Sequence of chain 2.F:
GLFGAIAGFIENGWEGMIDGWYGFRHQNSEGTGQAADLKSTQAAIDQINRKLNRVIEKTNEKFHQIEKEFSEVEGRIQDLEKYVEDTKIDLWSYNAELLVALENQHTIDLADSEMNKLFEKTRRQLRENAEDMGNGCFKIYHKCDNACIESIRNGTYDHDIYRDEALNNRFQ

Binding-site contacts:
Ligand atom O5 contacts residue ALA147 of chain 2.F at 4.4 Å.
Ligand atom O5 contacts residue SER151 of chain 2.F at 3.6 Å (h-bond).
Ligand atom C5 contacts residue SER151 of chain 2.F at 4.3 Å.
Ligand atom C7 contacts residue THR156 of chain 2.F at 4.4 Å.
Ligand atom C3 contacts residue ASN154 of chain 2.F at 3.8 Å.
Ligand atom O5 contacts residue GLU150 of chain 2.F at 2.8 Å.
Ligand atom C1 contacts residue GLU150 of chain 2.F at 3.5 Å.
Ligand atom C1 contacts residue SER151 of chain 2.F at 3.8 Å.
Ligand atom O7 contacts residue ASN154 of chain 2.F at 3.0 Å.
Ligand atom C1 contacts residue THR156 of chain 2.F at 3.3 Å.
Ligand atom C1 contacts residue ASN154 of chain 2.F at 1.4 Å.
Ligand atom O5 contacts residue THR156 of chain 2.F at 4.3 Å.
Ligand atom C4 contacts residue ASN154 of chain 2.F at 4.2 Å.
Ligand atom O5 contacts residue ASN154 of chain 2.F at 2.4 Å (h-bond).
Ligand atom N2 contacts residue ASN154 of chain 2.F at 2.9 Å (h-bond).
Ligand atom C3 contacts residue THR156 of chain 2.F at 4.3 Å.
Ligand atom O6 contacts residue GLU150 of chain 2.F at 2.8 Å.
Ligand atom C8 contacts residue ASN154 of chain 2.F at 4.5 Å.
Ligand atom N2 contacts residue THR156 of chain 2.F at 3.5 Å.
Ligand atom C6 contacts residue ALA147 of chain 2.F at 3.6 Å (hydrophobic).
Ligand atom C7 contacts residue ASN154 of chain 2.F at 3.2 Å.
Ligand atom C2 contacts residue ASN154 of chain 2.F at 2.5 Å.
Ligand atom C2 contacts residue THR156 of chain 2.F at 3.8 Å.
Ligand atom C5 contacts residue GLU150 of chain 2.F at 3.9 Å.
Ligand atom C5 contacts residue ALA147 of chain 2.F at 4.2 Å (hydrophobic).
Ligand atom O6 contacts residue ALA147 of chain 2.F at 4.3 Å.
Ligand atom C5 contacts residue ASN154 of chain 2.F at 3.7 Å.
Ligand atom C6 contacts residue GLU150 of chain 2.F at 3.6 Å.

A protein and the small-molecule ligand that binds it are described below.
Small molecule (SMILES): CC(=O)N[C@@H]1[C@@H](O)[C@H](O)[C@@H](CO)O[C@H]1O